This small molecule binds to this protein.
Small molecule (SMILES): Nc1ncnc2c1ncn2[C@@H]1O[C@H](COP(=O)(O)OP(=O)(O)OP(O)(O)=S)[C@@H](O)[C@H]1O

Binding-site contacts:
Ligand atom O3A contacts residue GLY36 of chain 1.A at 3.0 Å.
Ligand atom C6 contacts residue ARG6 of chain 1.A at 3.7 Å.
Ligand atom C5 contacts residue ARG6 of chain 1.A at 3.6 Å.
Ligand atom O1B contacts residue LYS68 of chain 1.A at 2.8 Å.
Ligand atom C5 contacts residue GLN9 of chain 1.A at 3.6 Å.
Ligand atom N1 contacts residue THR4 of chain 1.A at 3.4 Å (h-bond).
Ligand atom N7 contacts residue GLN9 of chain 1.A at 3.1 Å (h-bond).
Ligand atom N6 contacts residue LEU39 of chain 1.A at 2.8 Å.
Ligand atom S1G contacts residue GLY36 of chain 1.A at 3.5 Å.
Ligand atom O3G contacts residue THR33 of chain 1.A at 3.0 Å (h-bond).
Ligand atom O2B contacts residue SER38 of chain 1.A at 3.2 Å (h-bond).
Ligand atom N7 contacts residue LEU39 of chain 1.A at 3.6 Å.
Ligand atom C1' contacts residue ARG6 of chain 1.A at 3.3 Å.
Ligand atom C8 contacts residue ARG6 of chain 1.A at 3.6 Å.
Ligand atom C5' contacts residue GLY34 of chain 1.A at 3.7 Å.
Ligand atom PG contacts residue THR33 of chain 1.A at 3.3 Å.
Ligand atom O3B contacts residue THR33 of chain 1.A at 3.8 Å.
Ligand atom C6 contacts residue LEU39 of chain 1.A at 3.5 Å (hydrophobic).
Ligand atom O2G contacts residue THR33 of chain 1.A at 2.8 Å (h-bond).
Ligand atom N3 contacts residue ARG6 of chain 1.A at 3.2 Å (salt-bridge).
Ligand atom N6 contacts residue GLN9 of chain 1.A at 2.4 Å (h-bond).
Ligand atom O2A contacts residue ARG343 of chain 1.A at 3.7 Å.
Ligand atom O3A contacts residue LYS37 of chain 1.A at 3.8 Å.
Ligand atom O2G contacts residue ALA35 of chain 1.A at 2.3 Å (h-bond).
Ligand atom O2G contacts residue GLY34 of chain 1.A at 2.8 Å.
Ligand atom O4' contacts residue ARG6 of chain 1.A at 3.3 Å (salt-bridge).
Ligand atom N7 contacts residue GLY36 of chain 1.A at 3.5 Å.
Ligand atom O5' contacts residue GLY36 of chain 1.A at 3.6 Å.
Ligand atom O3G contacts residue PRO32 of chain 1.A at 3.6 Å.
Ligand atom C6 contacts residue GLN9 of chain 1.A at 3.6 Å.
Ligand atom N9 contacts residue ARG6 of chain 1.A at 3.0 Å (salt-bridge).
Ligand atom N6 contacts residue THR4 of chain 1.A at 3.5 Å (h-bond).
Ligand atom C4 contacts residue ARG6 of chain 1.A at 2.9 Å.
Ligand atom S1G contacts residue LYS37 of chain 1.A at 2.3 Å.
Ligand atom O2B contacts residue LYS37 of chain 1.A at 2.8 Å (salt-bridge).
Ligand atom C5 contacts residue LEU39 of chain 1.A at 3.7 Å (hydrophobic).
Ligand atom PG contacts residue ALA35 of chain 1.A at 3.8 Å.
Ligand atom O2G contacts residue GLY36 of chain 1.A at 3.0 Å (h-bond).
Ligand atom O2B contacts residue GLY36 of chain 1.A at 3.7 Å.
Ligand atom C8 contacts residue GLY36 of chain 1.A at 3.6 Å.

Sequence of chain 1.A:
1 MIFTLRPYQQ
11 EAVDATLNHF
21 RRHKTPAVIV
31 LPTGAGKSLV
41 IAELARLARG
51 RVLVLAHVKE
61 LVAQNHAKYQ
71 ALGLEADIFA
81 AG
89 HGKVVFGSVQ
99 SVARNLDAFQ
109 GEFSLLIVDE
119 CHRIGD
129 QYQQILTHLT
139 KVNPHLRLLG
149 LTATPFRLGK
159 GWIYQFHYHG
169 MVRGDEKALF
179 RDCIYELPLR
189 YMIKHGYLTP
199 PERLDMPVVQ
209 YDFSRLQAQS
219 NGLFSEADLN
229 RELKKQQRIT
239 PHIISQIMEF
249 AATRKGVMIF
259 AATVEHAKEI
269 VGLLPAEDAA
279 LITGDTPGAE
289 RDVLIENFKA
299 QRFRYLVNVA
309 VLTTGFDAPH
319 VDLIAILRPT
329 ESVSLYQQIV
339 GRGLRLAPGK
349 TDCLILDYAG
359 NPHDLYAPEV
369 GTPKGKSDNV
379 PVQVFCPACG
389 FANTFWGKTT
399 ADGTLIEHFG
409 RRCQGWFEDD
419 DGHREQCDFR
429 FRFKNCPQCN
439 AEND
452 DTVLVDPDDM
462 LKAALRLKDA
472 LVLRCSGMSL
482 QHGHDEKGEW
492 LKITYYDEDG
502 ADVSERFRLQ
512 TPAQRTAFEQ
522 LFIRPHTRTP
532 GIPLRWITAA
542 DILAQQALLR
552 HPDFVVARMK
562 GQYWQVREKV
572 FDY